This protein binds this small molecule.
Small molecule (SMILES): CC(=O)N[C@@H]1[C@@H](O)[C@H](O)[C@@H](CO)O[C@H]1O

Binding-site contacts:
Ligand atom O5 contacts residue ASN278 of chain 1.C at 2.4 Å (h-bond).
Ligand atom C7 contacts residue ASN278 of chain 1.C at 3.5 Å.
Ligand atom C7 contacts residue ASN276 of chain 1.C at 4.3 Å.
Ligand atom C8 contacts residue ASN276 of chain 1.C at 3.6 Å.
Ligand atom O6 contacts residue LYS554 of chain 1.B at 3.4 Å.
Ligand atom C3 contacts residue ASN278 of chain 1.C at 3.8 Å.
Ligand atom C6 contacts residue LYS554 of chain 1.B at 3.7 Å.
Ligand atom O5 contacts residue LYS554 of chain 1.B at 4.3 Å.
Ligand atom C1 contacts residue ASN278 of chain 1.C at 1.4 Å.
Ligand atom O7 contacts residue ASN278 of chain 1.C at 3.8 Å.
Ligand atom C2 contacts residue ASN278 of chain 1.C at 2.5 Å.
Ligand atom O7 contacts residue GLU277 of chain 1.C at 3.9 Å.
Ligand atom C4 contacts residue ASN278 of chain 1.C at 4.2 Å.
Ligand atom C5 contacts residue ASN278 of chain 1.C at 3.7 Å.
Ligand atom N2 contacts residue ASN278 of chain 1.C at 2.9 Å (h-bond).

Sequence of chain 1.B:
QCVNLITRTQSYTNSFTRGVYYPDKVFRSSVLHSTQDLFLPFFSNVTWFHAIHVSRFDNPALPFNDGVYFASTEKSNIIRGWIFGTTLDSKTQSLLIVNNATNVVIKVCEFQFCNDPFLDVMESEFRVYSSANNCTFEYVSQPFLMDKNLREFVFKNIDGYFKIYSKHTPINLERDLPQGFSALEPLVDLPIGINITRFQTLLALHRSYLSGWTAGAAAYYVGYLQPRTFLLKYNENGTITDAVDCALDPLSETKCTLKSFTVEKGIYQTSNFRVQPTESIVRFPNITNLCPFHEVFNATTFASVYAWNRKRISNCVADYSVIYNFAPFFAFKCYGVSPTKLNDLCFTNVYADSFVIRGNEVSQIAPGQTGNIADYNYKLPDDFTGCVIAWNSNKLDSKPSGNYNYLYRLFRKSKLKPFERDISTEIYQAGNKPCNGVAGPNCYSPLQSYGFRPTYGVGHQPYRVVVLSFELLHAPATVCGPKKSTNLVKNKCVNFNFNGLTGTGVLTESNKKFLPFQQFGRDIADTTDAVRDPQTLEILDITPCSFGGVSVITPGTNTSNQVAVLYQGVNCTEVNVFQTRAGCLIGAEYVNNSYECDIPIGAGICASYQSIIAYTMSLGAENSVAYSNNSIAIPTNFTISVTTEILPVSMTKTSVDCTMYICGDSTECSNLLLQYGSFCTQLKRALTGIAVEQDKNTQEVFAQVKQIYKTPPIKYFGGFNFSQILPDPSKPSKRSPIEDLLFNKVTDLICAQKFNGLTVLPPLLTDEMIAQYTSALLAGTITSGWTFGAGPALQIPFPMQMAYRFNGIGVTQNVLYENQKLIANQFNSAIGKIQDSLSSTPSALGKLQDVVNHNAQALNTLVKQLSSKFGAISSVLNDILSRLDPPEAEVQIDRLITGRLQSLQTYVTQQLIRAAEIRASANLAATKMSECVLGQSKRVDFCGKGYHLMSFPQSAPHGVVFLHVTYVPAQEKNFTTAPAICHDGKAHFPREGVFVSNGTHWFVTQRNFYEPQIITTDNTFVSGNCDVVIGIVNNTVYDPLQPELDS

Sequence of chain 1.C:
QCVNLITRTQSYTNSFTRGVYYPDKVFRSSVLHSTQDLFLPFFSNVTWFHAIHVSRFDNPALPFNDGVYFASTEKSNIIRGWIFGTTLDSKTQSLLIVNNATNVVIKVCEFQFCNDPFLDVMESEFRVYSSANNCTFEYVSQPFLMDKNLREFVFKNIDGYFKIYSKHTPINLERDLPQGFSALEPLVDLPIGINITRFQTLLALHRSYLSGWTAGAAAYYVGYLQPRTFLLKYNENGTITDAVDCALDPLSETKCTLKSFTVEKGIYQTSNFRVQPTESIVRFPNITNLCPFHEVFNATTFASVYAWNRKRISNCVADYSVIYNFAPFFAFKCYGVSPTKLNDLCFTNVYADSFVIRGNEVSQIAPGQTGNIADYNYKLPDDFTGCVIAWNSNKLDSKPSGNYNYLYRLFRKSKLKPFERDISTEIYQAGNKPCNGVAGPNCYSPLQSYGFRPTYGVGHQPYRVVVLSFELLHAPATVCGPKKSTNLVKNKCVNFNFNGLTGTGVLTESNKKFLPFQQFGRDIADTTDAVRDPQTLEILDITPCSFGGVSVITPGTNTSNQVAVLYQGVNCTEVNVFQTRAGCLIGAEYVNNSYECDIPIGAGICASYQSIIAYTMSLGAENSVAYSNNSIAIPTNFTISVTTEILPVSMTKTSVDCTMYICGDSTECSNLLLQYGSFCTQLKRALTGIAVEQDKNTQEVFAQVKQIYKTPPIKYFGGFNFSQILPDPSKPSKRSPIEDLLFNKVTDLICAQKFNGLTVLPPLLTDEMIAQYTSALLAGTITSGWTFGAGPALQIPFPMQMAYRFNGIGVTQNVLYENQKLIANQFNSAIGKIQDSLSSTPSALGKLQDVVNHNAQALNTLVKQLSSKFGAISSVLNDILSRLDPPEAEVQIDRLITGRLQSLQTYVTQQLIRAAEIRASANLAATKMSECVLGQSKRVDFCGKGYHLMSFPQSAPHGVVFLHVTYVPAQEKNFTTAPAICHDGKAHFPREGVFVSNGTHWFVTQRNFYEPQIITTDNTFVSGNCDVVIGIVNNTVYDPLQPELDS